Sequence of chain 1.A:
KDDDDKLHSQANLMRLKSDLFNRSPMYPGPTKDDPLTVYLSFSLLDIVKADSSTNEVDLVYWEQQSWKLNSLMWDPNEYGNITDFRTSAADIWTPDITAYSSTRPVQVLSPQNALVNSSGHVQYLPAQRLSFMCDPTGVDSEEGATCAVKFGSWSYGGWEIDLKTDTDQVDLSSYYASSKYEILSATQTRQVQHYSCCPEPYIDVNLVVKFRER

Binding-site contacts:
Ligand atom C5 contacts residue ASN119 of chain 1.A at 3.6 Å.
Ligand atom C4 contacts residue ASN119 of chain 1.A at 4.3 Å.
Ligand atom C1 contacts residue ASN119 of chain 1.A at 1.4 Å.
Ligand atom O5 contacts residue HIS123 of chain 1.A at 3.8 Å.
Ligand atom O7 contacts residue SER120 of chain 1.A at 4.0 Å.
Ligand atom N2 contacts residue ASN119 of chain 1.A at 3.1 Å (h-bond).
Ligand atom C5 contacts residue HIS123 of chain 1.A at 4.0 Å.
Ligand atom O6 contacts residue HIS123 of chain 1.A at 4.0 Å.
Ligand atom C3 contacts residue ASN119 of chain 1.A at 4.0 Å.
Ligand atom C1 contacts residue HIS123 of chain 1.A at 4.0 Å.
Ligand atom C8 contacts residue SER121 of chain 1.A at 2.9 Å.
Ligand atom C7 contacts residue ASN119 of chain 1.A at 4.1 Å.
Ligand atom N2 contacts residue SER121 of chain 1.A at 3.9 Å.
Ligand atom C7 contacts residue SER121 of chain 1.A at 3.5 Å.
Ligand atom C8 contacts residue ASN119 of chain 1.A at 4.4 Å.
Ligand atom C1 contacts residue SER121 of chain 1.A at 3.9 Å.
Ligand atom O7 contacts residue SER121 of chain 1.A at 4.3 Å.
Ligand atom O5 contacts residue ASN119 of chain 1.A at 2.3 Å (h-bond).
Ligand atom C2 contacts residue ASN119 of chain 1.A at 2.6 Å.
Ligand atom C2 contacts residue SER121 of chain 1.A at 4.3 Å.

A small-molecule ligand and the protein it binds are described below.
Small molecule (SMILES): CC(=O)N[C@@H]1[C@@H](O)[C@H](O)[C@@H](CO)O[C@H]1O